Binding-site contacts:
Ligand atom C17 contacts residue SER60 of chain 1.A at 3.3 Å.
Ligand atom F25 contacts residue I6J1 of chain 1.D at 0.4 Å.
Ligand atom N07 contacts residue VAL9 of chain 1.A at 3.4 Å (h-bond).
Ligand atom C01 contacts residue I6J1 of chain 1.D at 0.1 Å.
Ligand atom C17 contacts residue NAP1 of chain 1.B at 3.2 Å.
Ligand atom C13 contacts residue I6J1 of chain 1.D at 0.1 Å.
Ligand atom C10 contacts residue I6J1 of chain 1.D at 0.0 Å.
Ligand atom C08 contacts residue I6J1 of chain 1.D at 0.0 Å.
Ligand atom N04 contacts residue GLU31 of chain 1.A at 2.8 Å (salt-bridge).
Ligand atom C19 contacts residue I6J1 of chain 1.D at 0.1 Å.
Ligand atom N07 contacts residue I6J1 of chain 1.D at 0.0 Å (h-bond).
Ligand atom C21 contacts residue I6J1 of chain 1.D at 0.2 Å.
Ligand atom C08 contacts residue NAP1 of chain 1.B at 3.2 Å.
Ligand atom N04 contacts residue I6J1 of chain 1.D at 0.0 Å (h-bond).
Ligand atom C10 contacts residue NAP1 of chain 1.B at 3.3 Å.
Ligand atom C22 contacts residue I6J1 of chain 1.D at 0.3 Å.
Ligand atom C24 contacts residue I6J1 of chain 1.D at 0.4 Å.
Ligand atom C23 contacts residue I6J1 of chain 1.D at 0.4 Å.
Ligand atom C05 contacts residue I6J1 of chain 1.D at 0.0 Å.
Ligand atom C20 contacts residue I6J1 of chain 1.D at 0.1 Å.
Ligand atom F26 contacts residue I6J1 of chain 1.D at 0.4 Å.
Ligand atom O28 contacts residue I6J1 of chain 1.D at 0.5 Å.
Ligand atom N06 contacts residue I6J1 of chain 1.D at 0.0 Å (h-bond).
Ligand atom C14 contacts residue I6J1 of chain 1.D at 0.0 Å.
Ligand atom O29 contacts residue I6J1 of chain 1.D at 0.2 Å.
Ligand atom C18 contacts residue I6J1 of chain 1.D at 0.2 Å.
Ligand atom F25 contacts residue ASN65 of chain 1.A at 3.3 Å.
Ligand atom O15 contacts residue I6J1 of chain 1.D at 0.2 Å (h-bond).
Ligand atom C18 contacts residue NAP1 of chain 1.B at 3.0 Å.
Ligand atom C02 contacts residue I6J1 of chain 1.D at 0.0 Å.
Ligand atom C16 contacts residue I6J1 of chain 1.D at 0.1 Å.
Ligand atom N09 contacts residue I6J1 of chain 1.D at 0.0 Å (h-bond).
Ligand atom C27 contacts residue I6J1 of chain 1.D at 0.4 Å.
Ligand atom N09 contacts residue VAL116 of chain 1.A at 3.2 Å (h-bond).
Ligand atom C17 contacts residue I6J1 of chain 1.D at 0.1 Å.
Ligand atom O11 contacts residue I6J1 of chain 1.D at 0.0 Å (h-bond).
Ligand atom N09 contacts residue ILE8 of chain 1.A at 3.0 Å (h-bond).
Ligand atom C12 contacts residue I6J1 of chain 1.D at 0.1 Å.
Ligand atom C03 contacts residue I6J1 of chain 1.D at 0.0 Å.
Ligand atom N06 contacts residue GLU31 of chain 1.A at 2.8 Å (salt-bridge).

Sequence of chain 1.A:
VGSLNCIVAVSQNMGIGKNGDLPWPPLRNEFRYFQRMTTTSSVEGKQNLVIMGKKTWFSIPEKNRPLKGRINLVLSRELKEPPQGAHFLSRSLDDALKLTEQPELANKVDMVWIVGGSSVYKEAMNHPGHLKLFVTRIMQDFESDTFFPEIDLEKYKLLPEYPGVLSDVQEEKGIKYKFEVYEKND

A small-molecule ligand and the protein it binds are described below.
Small molecule (SMILES): CCc1nc(N)nc(N)c1OCCCOc1ccccc1C[C@H](C(=O)O)C(F)F